A protein and the small-molecule ligand that binds it are described below.
Small molecule (SMILES): CCCCCCCCC[C@@H](O)CC(=O)O

Sequence of chain 1.R:
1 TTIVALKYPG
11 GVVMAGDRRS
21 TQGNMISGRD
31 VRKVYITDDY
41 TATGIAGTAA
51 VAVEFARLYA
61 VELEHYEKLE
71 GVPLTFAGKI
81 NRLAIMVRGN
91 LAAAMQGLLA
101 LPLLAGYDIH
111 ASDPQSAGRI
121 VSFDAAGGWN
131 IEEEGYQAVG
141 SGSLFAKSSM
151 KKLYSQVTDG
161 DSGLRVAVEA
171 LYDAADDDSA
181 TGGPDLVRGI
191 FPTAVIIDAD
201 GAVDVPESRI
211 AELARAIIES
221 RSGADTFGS

Sequence of chain 1.E:
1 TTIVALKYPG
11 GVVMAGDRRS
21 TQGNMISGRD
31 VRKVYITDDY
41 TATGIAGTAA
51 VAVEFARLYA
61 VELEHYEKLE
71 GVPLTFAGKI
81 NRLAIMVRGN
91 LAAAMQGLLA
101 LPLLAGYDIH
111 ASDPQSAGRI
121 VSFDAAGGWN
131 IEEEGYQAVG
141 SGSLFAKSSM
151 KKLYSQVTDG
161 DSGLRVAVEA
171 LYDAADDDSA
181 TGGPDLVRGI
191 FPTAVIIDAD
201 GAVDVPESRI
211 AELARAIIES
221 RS

Sequence of chain 1.DA:
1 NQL

Binding-site contacts:
Ligand atom C5 contacts residue LEU91 of chain 1.R at 4.2 Å (hydrophobic).
Ligand atom C2 contacts residue ASN1 of chain 1.DA at 2.4 Å.
Ligand atom O contacts residue GLN2 of chain 1.DA at 3.6 Å.
Ligand atom C2 contacts residue ALA126 of chain 1.R at 4.3 Å (hydrophobic).
Ligand atom C1 contacts residue GLN2 of chain 1.DA at 4.0 Å.
Ligand atom C2 contacts residue GLN22 of chain 1.E at 4.2 Å.
Ligand atom C5 contacts residue ALA125 of chain 1.R at 4.3 Å (hydrophobic).
Ligand atom C3 contacts residue ALA126 of chain 1.R at 4.4 Å (hydrophobic).
Ligand atom O8 contacts residue ASN1 of chain 1.DA at 4.2 Å.
Ligand atom C1 contacts residue ASP124 of chain 1.R at 3.6 Å.
Ligand atom C3 contacts residue ASN1 of chain 1.DA at 3.8 Å.
Ligand atom C4 contacts residue ALA125 of chain 1.R at 3.9 Å (hydrophobic).
Ligand atom O contacts residue GLN22 of chain 1.E at 3.6 Å.
Ligand atom C1 contacts residue GLN22 of chain 1.E at 3.5 Å.
Ligand atom C2 contacts residue ASP124 of chain 1.R at 3.4 Å.
Ligand atom C4 contacts residue ALA126 of chain 1.R at 3.6 Å (hydrophobic).
Ligand atom O8 contacts residue GLN22 of chain 1.E at 4.0 Å.
Ligand atom C1 contacts residue ASN1 of chain 1.DA at 1.3 Å.
Ligand atom O contacts residue ASN1 of chain 1.DA at 2.3 Å (h-bond).